Binding-site contacts:
Ligand atom C12 contacts residue TRP93 of chain 3.B at 3.6 Å (hydrophobic).
Ligand atom O9 contacts residue TRP93 of chain 3.B at 3.6 Å.
Ligand atom C7 contacts residue TRP93 of chain 3.B at 3.8 Å (hydrophobic).
Ligand atom O9 contacts residue TYR101 of chain 3.A at 4.4 Å.
Ligand atom C13 contacts residue TRP93 of chain 3.B at 3.8 Å (hydrophobic).
Ligand atom C5 contacts residue ASN36 of chain 3.B at 4.3 Å.
Ligand atom C11 contacts residue TYR101 of chain 3.A at 3.6 Å (hydrophobic).
Ligand atom C14 contacts residue TYR101 of chain 3.A at 4.3 Å (hydrophobic).
Ligand atom C5 contacts residue TRP93 of chain 3.B at 3.9 Å (hydrophobic).
Ligand atom C14 contacts residue TRP93 of chain 3.B at 4.0 Å (hydrophobic).
Ligand atom C6 contacts residue TYR34 of chain 3.B at 4.3 Å (hydrophobic).
Ligand atom C10 contacts residue TYR34 of chain 3.B at 3.3 Å (hydrophobic).
Ligand atom C13 contacts residue TYR101 of chain 3.A at 4.1 Å (hydrophobic).
Ligand atom C5 contacts residue TYR34 of chain 3.B at 3.5 Å (hydrophobic).
Ligand atom C1 contacts residue TRP93 of chain 3.B at 4.2 Å (hydrophobic).
Ligand atom C6 contacts residue TRP93 of chain 3.B at 4.1 Å (hydrophobic).
Ligand atom C9 contacts residue TRP93 of chain 3.B at 3.7 Å (hydrophobic).
Ligand atom C10 contacts residue TYR101 of chain 3.A at 4.1 Å (hydrophobic).
Ligand atom C8 contacts residue TRP33 of chain 3.A at 3.4 Å (hydrophobic).
Ligand atom C10 contacts residue TRP93 of chain 3.B at 4.0 Å (hydrophobic).
Ligand atom C7 contacts residue ASN36 of chain 3.B at 4.0 Å.
Ligand atom C12 contacts residue TRP33 of chain 3.A at 4.2 Å (hydrophobic).
Ligand atom C7 contacts residue TRP33 of chain 3.A at 3.8 Å (hydrophobic).
Ligand atom C9 contacts residue TRP33 of chain 3.A at 3.7 Å (hydrophobic).
Ligand atom C8 contacts residue TYR101 of chain 3.A at 3.7 Å (hydrophobic).
Ligand atom C7 contacts residue LEU98 of chain 3.B at 3.8 Å (hydrophobic).
Ligand atom C6 contacts residue LEU98 of chain 3.B at 3.9 Å (hydrophobic).
Ligand atom C4 contacts residue TRP93 of chain 3.B at 4.2 Å (hydrophobic).
Ligand atom C11 contacts residue TRP93 of chain 3.B at 3.7 Å (hydrophobic).
Ligand atom C7 contacts residue TYR101 of chain 3.A at 3.4 Å (hydrophobic).
Ligand atom C12 contacts residue TYR101 of chain 3.A at 3.7 Å (hydrophobic).
Ligand atom C6 contacts residue TYR101 of chain 3.A at 3.4 Å (hydrophobic).
Ligand atom C11 contacts residue TYR34 of chain 3.B at 4.1 Å (hydrophobic).
Ligand atom C14 contacts residue TYR34 of chain 3.B at 4.1 Å (hydrophobic).
Ligand atom C6 contacts residue ASN36 of chain 3.B at 3.3 Å.
Ligand atom C8 contacts residue TRP93 of chain 3.B at 3.6 Å (hydrophobic).
Ligand atom O9 contacts residue TRP33 of chain 3.A at 2.5 Å.
Ligand atom C5 contacts residue TYR101 of chain 3.A at 3.5 Å (hydrophobic).
Ligand atom C9 contacts residue TYR101 of chain 3.A at 4.0 Å (hydrophobic).
Ligand atom C4 contacts residue TYR34 of chain 3.B at 3.7 Å (hydrophobic).

Sequence of chain 3.A:
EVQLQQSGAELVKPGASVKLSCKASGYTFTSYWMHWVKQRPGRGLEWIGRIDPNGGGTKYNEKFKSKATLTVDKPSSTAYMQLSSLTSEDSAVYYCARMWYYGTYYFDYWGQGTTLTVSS

A protein and the small-molecule ligand that binds it are described below.
Small molecule (SMILES): Oc1c2ccccc2cc2ccccc12

Sequence of chain 3.B:
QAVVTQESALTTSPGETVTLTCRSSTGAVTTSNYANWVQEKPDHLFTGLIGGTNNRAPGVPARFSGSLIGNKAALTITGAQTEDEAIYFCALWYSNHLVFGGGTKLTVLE